Binding-site contacts:
Ligand atom CG2 contacts residue LYS66 of chain 1.A at 3.5 Å.
Ligand atom CG contacts residue GLU63 of chain 1.A at 3.6 Å.
Ligand atom OE2 contacts residue ARG65 of chain 1.A at 3.1 Å (salt-bridge).
Ligand atom N contacts residue TYR7 of chain 1.A at 3.6 Å (h-bond).
Ligand atom CB contacts residue TYR99 of chain 1.A at 3.4 Å (hydrophobic).
Ligand atom CB contacts residue TYR99 of chain 1.A at 3.5 Å (hydrophobic).
Ligand atom CG2 contacts residue GLU63 of chain 1.A at 3.5 Å.
Ligand atom N contacts residue ASP77 of chain 1.A at 2.8 Å (salt-bridge).
Ligand atom O contacts residue TYR159 of chain 1.A at 2.6 Å (h-bond).
Ligand atom N contacts residue TYR7 of chain 1.A at 3.0 Å (h-bond).
Ligand atom N contacts residue GLU63 of chain 1.A at 2.9 Å (salt-bridge).
Ligand atom N contacts residue TYR159 of chain 1.A at 3.6 Å.
Ligand atom O contacts residue TRP147 of chain 1.A at 2.8 Å (h-bond).
Ligand atom OXT contacts residue TYR84 of chain 1.A at 3.0 Å (h-bond).
Ligand atom CA contacts residue TYR159 of chain 1.A at 3.6 Å (hydrophobic).
Ligand atom CE1 contacts residue GLN155 of chain 1.A at 3.2 Å.
Ligand atom CD1 contacts residue LEU81 of chain 1.A at 3.5 Å (hydrophobic).
Ligand atom CD2 contacts residue VAL152 of chain 1.A at 3.3 Å (hydrophobic).
Ligand atom NZ contacts residue TRP167 of chain 1.A at 3.4 Å.
Ligand atom N contacts residue TYR99 of chain 1.A at 2.9 Å (h-bond).
Ligand atom O contacts residue LYS66 of chain 1.A at 3.6 Å.
Ligand atom OE1 contacts residue ARG65 of chain 1.A at 3.0 Å (salt-bridge).
Ligand atom CG2 contacts residue HIS70 of chain 1.A at 3.4 Å.
Ligand atom OXT contacts residue THR143 of chain 1.A at 2.8 Å (h-bond).
Ligand atom O contacts residue THR73 of chain 1.A at 3.5 Å.
Ligand atom CB contacts residue ASP77 of chain 1.A at 3.6 Å.
Ligand atom NE2 contacts residue GLN155 of chain 1.A at 3.5 Å (h-bond).
Ligand atom C contacts residue TYR7 of chain 1.A at 3.3 Å (hydrophobic).
Ligand atom CG contacts residue TYR171 of chain 1.A at 3.5 Å (hydrophobic).
Ligand atom OE1 contacts residue LYS66 of chain 1.A at 3.5 Å.
Ligand atom CG1 contacts residue ARG97 of chain 1.A at 3.0 Å.
Ligand atom CA contacts residue TYR7 of chain 1.A at 3.3 Å (hydrophobic).
Ligand atom O contacts residue HIS70 of chain 1.A at 3.3 Å.
Ligand atom O contacts residue LYS66 of chain 1.A at 2.9 Å (salt-bridge).
Ligand atom CG1 contacts residue TYR7 of chain 1.A at 3.4 Å (hydrophobic).
Ligand atom CA contacts residue TYR171 of chain 1.A at 3.5 Å (hydrophobic).
Ligand atom CD contacts residue ARG65 of chain 1.A at 3.4 Å.
Ligand atom N contacts residue TYR171 of chain 1.A at 2.7 Å (h-bond).
Ligand atom CA contacts residue GLU63 of chain 1.A at 3.4 Å.
Ligand atom CA contacts residue TYR99 of chain 1.A at 3.6 Å (hydrophobic).

Sequence of chain 1.A:
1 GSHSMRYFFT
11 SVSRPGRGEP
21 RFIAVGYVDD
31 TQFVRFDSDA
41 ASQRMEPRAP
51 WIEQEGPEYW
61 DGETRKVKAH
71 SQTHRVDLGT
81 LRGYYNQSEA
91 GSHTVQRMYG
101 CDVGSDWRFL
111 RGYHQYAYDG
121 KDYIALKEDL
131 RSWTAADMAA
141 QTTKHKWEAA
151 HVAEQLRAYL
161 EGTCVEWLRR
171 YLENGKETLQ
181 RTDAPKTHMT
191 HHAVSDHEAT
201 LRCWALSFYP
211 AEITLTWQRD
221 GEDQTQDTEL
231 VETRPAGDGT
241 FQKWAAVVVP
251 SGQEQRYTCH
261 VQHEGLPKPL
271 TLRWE

A protein and the small-molecule ligand that binds it are described below.
Small molecule (SMILES): CC[C@H](C)[C@H](NC(=O)[C@H](CCC(=O)O)NC(=O)[C@H](C)NC(=O)[C@@H](NC(=O)[C@@H](N)CCCCN)C(C)C)C(=O)N[C@H](C(=O)N[C@@H](Cc1cnc[nH]1)C(=O)N[C@@H](Cc1ccccc1)C(=O)N[C@@H](CC(C)C)C(=O)O)C(C)C